Binding-site contacts:
Ligand atom N5 contacts residue MET103 of chain 2.D at 3.7 Å.
Ligand atom C7 contacts residue MET98 of chain 2.D at 3.7 Å (hydrophobic).
Ligand atom C14 contacts residue MET103 of chain 2.D at 3.8 Å (hydrophobic).
Ligand atom C3 contacts residue NAD1 of chain 2.N at 3.8 Å.
Ligand atom C5 contacts residue NAD1 of chain 2.N at 3.5 Å.
Ligand atom C9 contacts residue GLN100 of chain 2.D at 3.9 Å.
Ligand atom N2 contacts residue MET98 of chain 2.D at 3.1 Å (h-bond).
Ligand atom C contacts residue NAD1 of chain 2.N at 3.5 Å.
Ligand atom C7 contacts residue MET103 of chain 2.D at 3.5 Å (hydrophobic).
Ligand atom C2 contacts residue NAD1 of chain 2.N at 3.6 Å.
Ligand atom C8 contacts residue MET98 of chain 2.D at 3.6 Å (hydrophobic).
Ligand atom O contacts residue NAD1 of chain 2.N at 3.5 Å (h-bond).
Ligand atom N2 contacts residue MET161 of chain 2.D at 3.7 Å.
Ligand atom F1 contacts residue MET199 of chain 2.D at 3.6 Å.
Ligand atom N3 contacts residue MET98 of chain 2.D at 2.9 Å (h-bond).
Ligand atom C5 contacts residue GLY96 of chain 2.D at 3.5 Å.
Ligand atom S contacts residue NAD1 of chain 2.N at 3.8 Å.
Ligand atom F contacts residue GLY104 of chain 2.D at 2.9 Å.
Ligand atom C9 contacts residue MET98 of chain 2.D at 3.9 Å (hydrophobic).
Ligand atom C10 contacts residue MET103 of chain 2.D at 3.3 Å (hydrophobic).
Ligand atom O contacts residue ALA198 of chain 2.D at 3.7 Å.
Ligand atom C16 contacts residue ALA157 of chain 2.D at 3.8 Å (hydrophobic).
Ligand atom F contacts residue MET103 of chain 2.D at 3.9 Å.
Ligand atom N1 contacts residue PHE97 of chain 2.D at 3.6 Å.
Ligand atom S1 contacts residue MET103 of chain 2.D at 3.9 Å.
Ligand atom C15 contacts residue TYR158 of chain 2.D at 3.5 Å (hydrophobic).
Ligand atom C8 contacts residue MET103 of chain 2.D at 3.5 Å (hydrophobic).
Ligand atom N1 contacts residue GLY96 of chain 2.D at 3.6 Å.
Ligand atom C14 contacts residue MET199 of chain 2.D at 3.4 Å (hydrophobic).
Ligand atom C contacts residue PHE149 of chain 2.D at 3.7 Å (hydrophobic).
Ligand atom N1 contacts residue MET161 of chain 2.D at 3.4 Å.
Ligand atom S1 contacts residue ALA198 of chain 2.D at 3.6 Å.
Ligand atom C1 contacts residue NAD1 of chain 2.N at 3.5 Å.
Ligand atom F contacts residue LEU207 of chain 2.D at 3.4 Å.
Ligand atom F1 contacts residue ALA198 of chain 2.D at 3.3 Å.
Ligand atom C15 contacts residue MET103 of chain 2.D at 3.8 Å (hydrophobic).
Ligand atom N contacts residue NAD1 of chain 2.N at 2.9 Å (h-bond).
Ligand atom C9 contacts residue MET103 of chain 2.D at 3.2 Å (hydrophobic).
Ligand atom N3 contacts residue MET103 of chain 2.D at 3.5 Å (h-bond).
Ligand atom N2 contacts residue PHE97 of chain 2.D at 3.6 Å.

A small-molecule ligand and the protein it binds are described below.
Small molecule (SMILES): Cc1csc([C@](C)(O)c2nnc(Nc3ccn(Cc4c(F)cccc4F)n3)s2)n1

Sequence of chain 2.D:
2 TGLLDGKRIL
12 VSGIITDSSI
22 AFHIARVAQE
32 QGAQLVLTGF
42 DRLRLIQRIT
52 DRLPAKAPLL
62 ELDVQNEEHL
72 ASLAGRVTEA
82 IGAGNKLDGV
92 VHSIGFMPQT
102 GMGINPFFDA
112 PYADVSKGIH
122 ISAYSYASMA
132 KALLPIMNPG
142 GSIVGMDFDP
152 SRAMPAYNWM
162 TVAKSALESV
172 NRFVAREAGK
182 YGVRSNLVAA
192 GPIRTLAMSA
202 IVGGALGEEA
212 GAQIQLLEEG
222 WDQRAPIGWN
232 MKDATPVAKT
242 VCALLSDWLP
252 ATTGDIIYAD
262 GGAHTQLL